This protein binds this small molecule.
Small molecule (SMILES): CC(=O)N[C@H]1[C@H](O[C@H]2[C@H](O)[C@@H](NC(C)=O)CO[C@@H]2CO)O[C@H](CO)[C@@H](O[C@@H]2O[C@H](CO)[C@@H](O)[C@H](O)[C@@H]2O)[C@@H]1O

Binding-site contacts:
Ligand atom C5 contacts residue GLU233 of chain 1.B at 4.5 Å.
Ligand atom C3 contacts residue ASN414 of chain 1.B at 3.8 Å.
Ligand atom C8 contacts residue THR74 of chain 1.B at 3.9 Å.
Ligand atom C5 contacts residue ASN414 of chain 1.B at 3.7 Å.
Ligand atom C1 contacts residue LYS232 of chain 1.B at 4.4 Å.
Ligand atom C8 contacts residue ASN73 of chain 1.B at 3.0 Å.
Ligand atom C4 contacts residue ASN414 of chain 1.B at 4.2 Å.
Ligand atom C1 contacts residue ASN414 of chain 1.B at 1.5 Å.
Ligand atom O5 contacts residue LYS232 of chain 1.B at 4.5 Å.
Ligand atom O7 contacts residue ASN414 of chain 1.B at 3.4 Å (h-bond).
Ligand atom C7 contacts residue ASN73 of chain 1.B at 4.5 Å.
Ligand atom C6 contacts residue GLU233 of chain 1.B at 4.0 Å.
Ligand atom C7 contacts residue ASN414 of chain 1.B at 2.9 Å.
Ligand atom O5 contacts residue GLU233 of chain 1.B at 3.9 Å.
Ligand atom C4 contacts residue GLU233 of chain 1.B at 3.9 Å.
Ligand atom C2 contacts residue ASN414 of chain 1.B at 2.5 Å.
Ligand atom C8 contacts residue ASN414 of chain 1.B at 3.4 Å.
Ligand atom O5 contacts residue ASN414 of chain 1.B at 2.4 Å (h-bond).
Ligand atom C1 contacts residue GLU233 of chain 1.B at 4.4 Å.
Ligand atom N2 contacts residue ASN414 of chain 1.B at 2.8 Å (h-bond).
Ligand atom C2 contacts residue GLU233 of chain 1.B at 4.2 Å.

Sequence of chain 1.B:
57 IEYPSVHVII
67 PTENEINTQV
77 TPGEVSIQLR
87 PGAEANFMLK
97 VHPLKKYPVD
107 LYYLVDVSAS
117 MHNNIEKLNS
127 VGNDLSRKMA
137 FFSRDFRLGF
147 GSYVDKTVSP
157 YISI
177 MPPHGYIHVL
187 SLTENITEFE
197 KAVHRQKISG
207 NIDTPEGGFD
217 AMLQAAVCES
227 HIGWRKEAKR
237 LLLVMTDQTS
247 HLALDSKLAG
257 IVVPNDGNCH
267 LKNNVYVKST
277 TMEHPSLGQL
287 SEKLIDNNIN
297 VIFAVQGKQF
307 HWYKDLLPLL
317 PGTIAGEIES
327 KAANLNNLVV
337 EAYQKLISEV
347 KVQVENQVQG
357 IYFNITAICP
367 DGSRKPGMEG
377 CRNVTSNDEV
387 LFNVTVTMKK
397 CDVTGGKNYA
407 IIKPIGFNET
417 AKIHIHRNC